Sequence of chain 1.A:
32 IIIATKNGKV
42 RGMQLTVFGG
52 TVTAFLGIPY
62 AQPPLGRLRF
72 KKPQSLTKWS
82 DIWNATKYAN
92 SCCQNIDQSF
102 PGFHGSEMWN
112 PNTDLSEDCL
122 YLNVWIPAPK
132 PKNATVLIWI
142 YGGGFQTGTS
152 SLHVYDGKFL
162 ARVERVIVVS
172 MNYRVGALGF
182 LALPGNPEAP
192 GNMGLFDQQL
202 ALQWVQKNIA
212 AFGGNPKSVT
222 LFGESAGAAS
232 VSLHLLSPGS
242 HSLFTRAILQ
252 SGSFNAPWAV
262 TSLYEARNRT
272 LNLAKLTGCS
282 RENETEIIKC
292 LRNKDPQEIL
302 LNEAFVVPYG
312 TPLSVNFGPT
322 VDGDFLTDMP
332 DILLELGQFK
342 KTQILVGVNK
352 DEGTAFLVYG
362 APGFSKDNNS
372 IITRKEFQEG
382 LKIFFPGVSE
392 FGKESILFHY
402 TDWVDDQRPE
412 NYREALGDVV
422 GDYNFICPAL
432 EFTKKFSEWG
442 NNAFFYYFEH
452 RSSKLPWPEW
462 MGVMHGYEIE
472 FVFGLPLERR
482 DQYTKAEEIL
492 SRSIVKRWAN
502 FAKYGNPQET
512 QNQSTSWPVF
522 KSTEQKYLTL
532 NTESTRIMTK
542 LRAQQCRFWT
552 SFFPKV

A small-molecule ligand and the protein it binds are described below.
Small molecule (SMILES): CC(=O)N[C@@H]1[C@@H](O)[C@H](O)[C@@H](CO)O[C@H]1O

Binding-site contacts:
Ligand atom O5 contacts residue ASN284 of chain 1.A at 2.2 Å (h-bond).
Ligand atom C4 contacts residue ASN284 of chain 1.A at 4.3 Å.
Ligand atom C5 contacts residue ASN284 of chain 1.A at 3.5 Å.
Ligand atom N2 contacts residue ASN284 of chain 1.A at 3.1 Å (h-bond).
Ligand atom C2 contacts residue ASN284 of chain 1.A at 2.6 Å.
Ligand atom C1 contacts residue GLU287 of chain 1.A at 3.9 Å.
Ligand atom N2 contacts residue GLU287 of chain 1.A at 3.9 Å.
Ligand atom C1 contacts residue ASN284 of chain 1.A at 1.4 Å.
Ligand atom C3 contacts residue ASN284 of chain 1.A at 3.9 Å.
Ligand atom O6 contacts residue ASN284 of chain 1.A at 4.3 Å.
Ligand atom C7 contacts residue ASN284 of chain 1.A at 4.4 Å.